Sequence of chain 2.A:
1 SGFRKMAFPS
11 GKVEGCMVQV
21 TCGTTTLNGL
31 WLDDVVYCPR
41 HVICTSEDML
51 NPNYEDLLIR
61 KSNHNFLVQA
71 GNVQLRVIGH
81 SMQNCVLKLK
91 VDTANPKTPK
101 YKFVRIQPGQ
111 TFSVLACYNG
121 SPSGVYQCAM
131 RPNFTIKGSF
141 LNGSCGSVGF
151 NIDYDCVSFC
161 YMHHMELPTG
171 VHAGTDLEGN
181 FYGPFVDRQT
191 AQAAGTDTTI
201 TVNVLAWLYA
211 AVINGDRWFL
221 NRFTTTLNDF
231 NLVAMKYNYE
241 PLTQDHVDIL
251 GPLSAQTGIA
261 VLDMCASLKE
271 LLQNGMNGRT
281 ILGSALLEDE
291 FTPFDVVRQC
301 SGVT

Sequence of chain 1.A:
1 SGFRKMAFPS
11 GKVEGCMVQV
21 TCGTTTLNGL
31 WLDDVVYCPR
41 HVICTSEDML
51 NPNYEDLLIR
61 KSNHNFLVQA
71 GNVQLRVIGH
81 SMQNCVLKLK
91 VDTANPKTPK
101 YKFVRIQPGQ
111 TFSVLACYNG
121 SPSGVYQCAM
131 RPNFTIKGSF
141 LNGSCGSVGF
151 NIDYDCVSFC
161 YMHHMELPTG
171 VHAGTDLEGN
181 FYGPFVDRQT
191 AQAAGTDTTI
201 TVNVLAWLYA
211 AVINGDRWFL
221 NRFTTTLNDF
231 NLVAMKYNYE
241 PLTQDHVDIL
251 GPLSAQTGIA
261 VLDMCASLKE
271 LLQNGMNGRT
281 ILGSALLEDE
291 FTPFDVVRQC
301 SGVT

This protein binds this small molecule.
Small molecule (SMILES): CN(C)c1ccc(N(Cc2ccn[nH]2)C(=O)Cn2nnc3ccccc32)cc1

Binding-site contacts:
Ligand atom C contacts residue HIS41 of chain 1.A at 3.1 Å.
Ligand atom C16 contacts residue GLU166 of chain 1.A at 3.8 Å.
Ligand atom C3 contacts residue MET49 of chain 1.A at 3.6 Å (hydrophobic).
Ligand atom C16 contacts residue LEU141 of chain 1.A at 3.6 Å (hydrophobic).
Ligand atom C11 contacts residue MET165 of chain 1.A at 3.8 Å (hydrophobic).
Ligand atom C13 contacts residue HIS164 of chain 1.A at 3.8 Å.
Ligand atom N5 contacts residue HIS163 of chain 1.A at 3.3 Å (h-bond).
Ligand atom C15 contacts residue GLU166 of chain 1.A at 3.4 Å.
Ligand atom C11 contacts residue ARG188 of chain 1.A at 3.1 Å.
Ligand atom C18 contacts residue ASN142 of chain 1.A at 3.8 Å.
Ligand atom N3 contacts residue GLU166 of chain 1.A at 3.8 Å.
Ligand atom N5 contacts residue CYS145 of chain 1.A at 3.4 Å (h-bond).
Ligand atom C12 contacts residue GLU166 of chain 1.A at 3.9 Å.
Ligand atom C3 contacts residue HIS41 of chain 1.A at 3.5 Å.
Ligand atom C2 contacts residue MET49 of chain 1.A at 3.7 Å (hydrophobic).
Ligand atom C11 contacts residue GLN189 of chain 1.A at 3.5 Å.
Ligand atom N5 contacts residue GLU166 of chain 1.A at 3.7 Å.
Ligand atom N5 contacts residue HIS164 of chain 1.A at 3.8 Å.
Ligand atom C15 contacts residue PHE140 of chain 1.A at 3.2 Å (hydrophobic).
Ligand atom N6 contacts residue SER144 of chain 1.A at 3.9 Å.
Ligand atom C contacts residue THR25 of chain 1.A at 3.8 Å.
Ligand atom C1 contacts residue THR45 of chain 1.A at 3.9 Å.
Ligand atom C14 contacts residue GLU166 of chain 1.A at 3.7 Å.
Ligand atom N5 contacts residue MET165 of chain 1.A at 3.5 Å.
Ligand atom O contacts residue MET165 of chain 1.A at 3.6 Å.
Ligand atom C1 contacts residue SER46 of chain 1.A at 3.5 Å.
Ligand atom N contacts residue MET49 of chain 1.A at 3.9 Å.
Ligand atom N4 contacts residue CYS145 of chain 1.A at 3.8 Å.
Ligand atom N6 contacts residue GLU166 of chain 1.A at 3.8 Å.
Ligand atom C10 contacts residue MET49 of chain 1.A at 3.5 Å (hydrophobic).
Ligand atom C16 contacts residue ASN142 of chain 1.A at 3.5 Å.
Ligand atom N6 contacts residue HIS163 of chain 1.A at 2.9 Å (h-bond).
Ligand atom N2 contacts residue ARG188 of chain 1.A at 3.2 Å (salt-bridge).
Ligand atom C16 contacts residue PHE140 of chain 1.A at 3.7 Å (hydrophobic).
Ligand atom O contacts residue GLU166 of chain 1.A at 2.9 Å (salt-bridge).
Ligand atom C contacts residue CYS44 of chain 1.A at 3.4 Å (hydrophobic).
Ligand atom N2 contacts residue GLN189 of chain 1.A at 3.5 Å.
Ligand atom C15 contacts residue LEU141 of chain 1.A at 3.6 Å (hydrophobic).
Ligand atom C17 contacts residue ASN142 of chain 1.A at 3.6 Å.
Ligand atom C13 contacts residue CYS145 of chain 1.A at 3.7 Å (hydrophobic).